The small molecule below binds the protein below.
Small molecule (SMILES): Nc1nc2[nH]cc(CN[C@H]3C=C[C@H](O)[C@@H]3O)c2c(=O)[nH]1

Sequence of chain 1.B:
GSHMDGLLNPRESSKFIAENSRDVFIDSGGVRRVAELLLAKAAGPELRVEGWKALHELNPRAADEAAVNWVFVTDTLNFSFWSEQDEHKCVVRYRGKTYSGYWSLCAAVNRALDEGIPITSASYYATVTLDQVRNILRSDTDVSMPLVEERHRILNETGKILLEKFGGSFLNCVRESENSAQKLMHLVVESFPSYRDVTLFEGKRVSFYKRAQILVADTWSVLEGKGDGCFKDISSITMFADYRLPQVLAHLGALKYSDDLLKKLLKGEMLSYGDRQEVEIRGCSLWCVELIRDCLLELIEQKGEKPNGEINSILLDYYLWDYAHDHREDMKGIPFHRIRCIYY

Binding-site contacts:
Ligand atom C4 contacts residue TYR318 of chain 1.B at 3.6 Å (hydrophobic).
Ligand atom O3 contacts residue TYR318 of chain 1.B at 3.6 Å.
Ligand atom C10 contacts residue TRP321 of chain 1.B at 3.4 Å (hydrophobic).
Ligand atom N4 contacts residue ASP317 of chain 1.B at 2.5 Å (salt-bridge).
Ligand atom N5 contacts residue ASP317 of chain 1.B at 3.0 Å (salt-bridge).
Ligand atom O2 contacts residue ASP322 of chain 1.B at 3.1 Å (salt-bridge).
Ligand atom N5 contacts residue ASP242 of chain 1.B at 3.7 Å.
Ligand atom N5 contacts residue PHE240 of chain 1.B at 2.8 Å (h-bond).
Ligand atom C12 contacts residue TRP321 of chain 1.B at 3.4 Å (hydrophobic).
Ligand atom C2 contacts residue ASP322 of chain 1.B at 3.7 Å.
Ligand atom O3 contacts residue ASP317 of chain 1.B at 3.7 Å.
Ligand atom C3 contacts residue TRP52 of chain 1.B at 3.5 Å (hydrophobic).
Ligand atom O1 contacts residue ASP322 of chain 1.B at 2.8 Å (salt-bridge).
Ligand atom C11 contacts residue ASP317 of chain 1.B at 3.5 Å.
Ligand atom C9 contacts residue ILE214 of chain 1.B at 3.5 Å (hydrophobic).
Ligand atom N4 contacts residue TRP321 of chain 1.B at 3.5 Å.
Ligand atom O3 contacts residue TRP321 of chain 1.B at 3.7 Å.
Ligand atom O2 contacts residue HIS56 of chain 1.B at 3.3 Å.
Ligand atom C5 contacts residue TRP52 of chain 1.B at 3.6 Å (hydrophobic).
Ligand atom C12 contacts residue ASP317 of chain 1.B at 3.2 Å.
Ligand atom O1 contacts residue HIS56 of chain 1.B at 3.3 Å (h-bond).
Ligand atom N2 contacts residue ASN78 of chain 1.B at 3.4 Å (h-bond).
Ligand atom C11 contacts residue ILE214 of chain 1.B at 3.7 Å (hydrophobic).
Ligand atom N3 contacts residue ASP242 of chain 1.B at 3.5 Å (salt-bridge).
Ligand atom C5 contacts residue TYR318 of chain 1.B at 3.6 Å (hydrophobic).
Ligand atom C9 contacts residue TRP321 of chain 1.B at 3.6 Å (hydrophobic).
Ligand atom N4 contacts residue PHE240 of chain 1.B at 3.6 Å.
Ligand atom N2 contacts residue TRP321 of chain 1.B at 3.7 Å.
Ligand atom O1 contacts residue TRP321 of chain 1.B at 3.4 Å.
Ligand atom C8 contacts residue ASN78 of chain 1.B at 3.3 Å.
Ligand atom C11 contacts residue TRP321 of chain 1.B at 3.4 Å (hydrophobic).
Ligand atom O1 contacts residue TRP103 of chain 1.B at 3.1 Å.
Ligand atom N2 contacts residue LYS210 of chain 1.B at 3.5 Å (salt-bridge).
Ligand atom O2 contacts residue TYR318 of chain 1.B at 2.9 Å (h-bond).
Ligand atom C10 contacts residue ILE214 of chain 1.B at 3.7 Å (hydrophobic).
Ligand atom C6 contacts residue TYR102 of chain 1.B at 3.4 Å (hydrophobic).
Ligand atom C5 contacts residue HIS56 of chain 1.B at 3.7 Å.
Ligand atom C2 contacts residue TRP321 of chain 1.B at 3.5 Å (hydrophobic).
Ligand atom N3 contacts residue TRP321 of chain 1.B at 3.5 Å.
Ligand atom C7 contacts residue TRP321 of chain 1.B at 3.7 Å (hydrophobic).